Binding-site contacts:
Ligand atom C1 contacts residue FDA1 of chain 1.I at 3.5 Å.
Ligand atom F3 contacts residue THR169 of chain 1.B at 3.5 Å.
Ligand atom F3 contacts residue ASN593 of chain 1.B at 3.3 Å.
Ligand atom C2 contacts residue ASN593 of chain 1.B at 3.7 Å.
Ligand atom C4 contacts residue PHE474 of chain 1.B at 4.2 Å (hydrophobic).
Ligand atom C6 contacts residue ARG472 of chain 1.B at 4.0 Å.
Ligand atom O5 contacts residue CYS546 of chain 1.B at 3.5 Å (h-bond).
Ligand atom C5 contacts residue TYR456 of chain 1.B at 4.3 Å (hydrophobic).
Ligand atom O4 contacts residue FDA1 of chain 1.I at 4.0 Å.
Ligand atom C2 contacts residue FDA1 of chain 1.I at 3.0 Å.
Ligand atom C6 contacts residue ASP452 of chain 1.B at 3.5 Å.
Ligand atom O6 contacts residue LEU545 of chain 1.B at 3.8 Å.
Ligand atom F3 contacts residue FDA1 of chain 1.I at 3.7 Å.
Ligand atom O1 contacts residue FDA1 of chain 1.I at 3.0 Å.
Ligand atom F3 contacts residue GLN448 of chain 1.B at 2.9 Å.
Ligand atom C3 contacts residue ASN593 of chain 1.B at 3.7 Å.
Ligand atom C2 contacts residue HIS548 of chain 1.B at 3.4 Å.
Ligand atom C1 contacts residue HIS548 of chain 1.B at 3.2 Å.
Ligand atom O2 contacts residue FDA1 of chain 1.I at 2.9 Å.
Ligand atom C3 contacts residue GLN448 of chain 1.B at 3.8 Å.
Ligand atom C4 contacts residue ASP452 of chain 1.B at 3.0 Å.
Ligand atom O1 contacts residue HIS548 of chain 1.B at 2.8 Å (h-bond).
Ligand atom O6 contacts residue TYR456 of chain 1.B at 2.8 Å (h-bond).
Ligand atom O5 contacts residue FDA1 of chain 1.I at 3.5 Å.
Ligand atom C1 contacts residue CYS546 of chain 1.B at 3.0 Å (hydrophobic).
Ligand atom O4 contacts residue THR169 of chain 1.B at 2.7 Å (h-bond).
Ligand atom C6 contacts residue TYR456 of chain 1.B at 3.2 Å (hydrophobic).
Ligand atom O1 contacts residue LEU547 of chain 1.B at 4.3 Å.
Ligand atom C5 contacts residue ASP452 of chain 1.B at 3.9 Å.
Ligand atom O6 contacts residue PHE454 of chain 1.B at 3.8 Å.
Ligand atom O4 contacts residue ASP452 of chain 1.B at 2.6 Å (salt-bridge).
Ligand atom O2 contacts residue ASN593 of chain 1.B at 2.7 Å (h-bond).
Ligand atom O2 contacts residue HIS548 of chain 1.B at 2.6 Å (h-bond).
Ligand atom C3 contacts residue PHE474 of chain 1.B at 3.7 Å (hydrophobic).
Ligand atom O6 contacts residue CYS546 of chain 1.B at 4.0 Å.
Ligand atom C4 contacts residue THR169 of chain 1.B at 4.0 Å.
Ligand atom C3 contacts residue FDA1 of chain 1.I at 4.2 Å.
Ligand atom O1 contacts residue CYS546 of chain 1.B at 2.6 Å (h-bond).
Ligand atom C4 contacts residue ARG472 of chain 1.B at 4.2 Å.
Ligand atom C6 contacts residue PHE454 of chain 1.B at 4.1 Å (hydrophobic).

Sequence of chain 1.B:
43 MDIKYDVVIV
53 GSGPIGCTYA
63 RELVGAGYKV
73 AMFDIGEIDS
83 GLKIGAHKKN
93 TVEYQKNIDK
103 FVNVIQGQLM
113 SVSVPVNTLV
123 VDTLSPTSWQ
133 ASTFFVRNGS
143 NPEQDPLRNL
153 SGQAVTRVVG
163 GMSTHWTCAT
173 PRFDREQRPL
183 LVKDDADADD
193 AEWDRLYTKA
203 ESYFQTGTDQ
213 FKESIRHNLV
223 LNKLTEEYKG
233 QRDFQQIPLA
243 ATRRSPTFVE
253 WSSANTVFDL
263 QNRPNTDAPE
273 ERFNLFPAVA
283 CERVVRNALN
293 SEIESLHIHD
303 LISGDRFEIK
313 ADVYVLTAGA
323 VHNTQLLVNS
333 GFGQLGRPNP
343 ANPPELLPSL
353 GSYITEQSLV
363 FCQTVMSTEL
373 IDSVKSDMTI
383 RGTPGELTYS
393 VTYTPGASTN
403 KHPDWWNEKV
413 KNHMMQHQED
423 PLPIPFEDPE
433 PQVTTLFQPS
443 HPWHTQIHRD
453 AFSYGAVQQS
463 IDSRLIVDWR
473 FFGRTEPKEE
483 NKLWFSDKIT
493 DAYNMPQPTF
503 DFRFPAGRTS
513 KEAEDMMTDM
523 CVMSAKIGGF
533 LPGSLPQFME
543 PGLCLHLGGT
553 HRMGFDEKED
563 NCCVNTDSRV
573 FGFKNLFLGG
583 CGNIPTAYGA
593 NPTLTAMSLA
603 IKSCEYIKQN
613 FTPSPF

This protein binds this small molecule.
Small molecule (SMILES): OC[C@H]1O[C@@H](O)[C@H](O)[C@@H](F)[C@H]1O